Binding-site contacts:
Ligand atom O1P contacts residue HIS416 of chain 14.A at 4.2 Å.
Ligand atom C6 contacts residue PRO419 of chain 14.A at 3.2 Å (hydrophobic).
Ligand atom N1 contacts residue GLY427 of chain 14.A at 2.7 Å (h-bond).
Ligand atom C4 contacts residue PRO419 of chain 14.A at 4.2 Å (hydrophobic).
Ligand atom C2 contacts residue PRO419 of chain 14.A at 4.0 Å (hydrophobic).
Ligand atom N7 contacts residue SER420 of chain 14.A at 3.9 Å.
Ligand atom N1 contacts residue VAL202 of chain 14.A at 3.7 Å.
Ligand atom P contacts residue HIS416 of chain 14.A at 4.0 Å.
Ligand atom N9 contacts residue PRO203 of chain 14.A at 4.2 Å.
Ligand atom C1' contacts residue HIS418 of chain 14.A at 4.1 Å.
Ligand atom N9 contacts residue HIS418 of chain 14.A at 4.3 Å.
Ligand atom O4' contacts residue PRO419 of chain 14.A at 4.3 Å.
Ligand atom N6 contacts residue PHE426 of chain 14.A at 3.8 Å.
Ligand atom N7 contacts residue HIS418 of chain 14.A at 4.4 Å.
Ligand atom O2P contacts residue PRO419 of chain 14.A at 4.2 Å.
Ligand atom C6 contacts residue VAL202 of chain 14.A at 3.9 Å (hydrophobic).
Ligand atom N6 contacts residue GLY425 of chain 14.A at 4.1 Å.
Ligand atom N6 contacts residue SER420 of chain 14.A at 4.0 Å.
Ligand atom O2P contacts residue HIS416 of chain 14.A at 2.8 Å (h-bond).
Ligand atom C5 contacts residue PRO419 of chain 14.A at 3.7 Å (hydrophobic).
Ligand atom C4 contacts residue PRO203 of chain 14.A at 4.2 Å (hydrophobic).
Ligand atom N1 contacts residue PRO419 of chain 14.A at 3.5 Å (h-bond).
Ligand atom C6 contacts residue SER420 of chain 14.A at 4.3 Å.
Ligand atom O5' contacts residue PRO419 of chain 14.A at 3.9 Å.
Ligand atom N6 contacts residue GLY427 of chain 14.A at 2.8 Å (h-bond).
Ligand atom N3 contacts residue PRO419 of chain 14.A at 4.3 Å.
Ligand atom C6 contacts residue PRO203 of chain 14.A at 4.4 Å (hydrophobic).
Ligand atom C2' contacts residue PRO203 of chain 14.A at 4.0 Å (hydrophobic).
Ligand atom C8 contacts residue HIS418 of chain 14.A at 3.7 Å.
Ligand atom C5 contacts residue PRO203 of chain 14.A at 4.3 Å (hydrophobic).
Ligand atom C6 contacts residue GLY427 of chain 14.A at 3.7 Å.
Ligand atom C5 contacts residue SER420 of chain 14.A at 4.3 Å.
Ligand atom O4' contacts residue HIS418 of chain 14.A at 4.1 Å.
Ligand atom N6 contacts residue PRO419 of chain 14.A at 3.4 Å (h-bond).
Ligand atom C8 contacts residue PRO203 of chain 14.A at 4.4 Å (hydrophobic).
Ligand atom N6 contacts residue VAL202 of chain 14.A at 4.0 Å.
Ligand atom C2 contacts residue GLY427 of chain 14.A at 3.4 Å.
Ligand atom C2 contacts residue VAL202 of chain 14.A at 4.3 Å (hydrophobic).
Ligand atom N3 contacts residue PRO203 of chain 14.A at 4.4 Å.
Ligand atom N7 contacts residue PRO419 of chain 14.A at 4.3 Å.

Sequence of chain 14.A:
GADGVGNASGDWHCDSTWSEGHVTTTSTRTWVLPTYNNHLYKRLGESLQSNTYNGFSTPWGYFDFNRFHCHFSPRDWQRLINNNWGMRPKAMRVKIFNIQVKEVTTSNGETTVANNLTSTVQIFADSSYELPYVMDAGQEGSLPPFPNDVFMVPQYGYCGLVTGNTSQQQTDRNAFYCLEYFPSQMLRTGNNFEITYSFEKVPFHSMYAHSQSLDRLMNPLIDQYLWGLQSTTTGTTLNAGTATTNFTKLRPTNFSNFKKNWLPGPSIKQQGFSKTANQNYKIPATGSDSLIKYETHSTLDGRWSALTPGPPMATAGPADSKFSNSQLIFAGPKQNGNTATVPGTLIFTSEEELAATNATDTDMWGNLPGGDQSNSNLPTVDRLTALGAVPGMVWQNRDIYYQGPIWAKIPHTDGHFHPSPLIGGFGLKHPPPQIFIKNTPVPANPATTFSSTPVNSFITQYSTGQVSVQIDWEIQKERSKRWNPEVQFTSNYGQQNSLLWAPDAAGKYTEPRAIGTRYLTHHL

This small molecule binds to this protein.
Small molecule (SMILES): Nc1ncnc2c1ncn2[C@H]1C[C@H](O)[C@@H](COP(=O)(O)O)O1